Binding-site contacts:
Ligand atom C16 contacts residue LEU146 of chain 1.A at 3.6 Å (hydrophobic).
Ligand atom C5 contacts residue SER96 of chain 1.A at 3.4 Å.
Ligand atom C10 contacts residue GLY121 of chain 1.A at 3.7 Å.
Ligand atom O13 contacts residue GLY121 of chain 1.A at 3.3 Å.
Ligand atom C10 contacts residue THR147 of chain 1.A at 3.9 Å.
Ligand atom C16 contacts residue PRO97 of chain 1.A at 3.6 Å (hydrophobic).
Ligand atom O13 contacts residue TYR94 of chain 1.A at 2.6 Å (h-bond).
Ligand atom O3 contacts residue PRO152 of chain 1.A at 3.7 Å.
Ligand atom C2 contacts residue SER140 of chain 1.A at 3.8 Å.
Ligand atom C5 contacts residue PRO97 of chain 1.A at 3.7 Å (hydrophobic).
Ligand atom C11 contacts residue ARG122 of chain 1.A at 3.8 Å.
Ligand atom C4 contacts residue PRO152 of chain 1.A at 3.7 Å (hydrophobic).
Ligand atom C4 contacts residue PRO97 of chain 1.A at 3.7 Å (hydrophobic).
Ligand atom O3 contacts residue SER140 of chain 1.A at 3.5 Å.
Ligand atom C10 contacts residue LEU146 of chain 1.A at 3.8 Å (hydrophobic).
Ligand atom C2 contacts residue PRO152 of chain 1.A at 3.9 Å (hydrophobic).
Ligand atom N1 contacts residue GLY142 of chain 1.A at 3.0 Å (h-bond).
Ligand atom N1 contacts residue SER140 of chain 1.A at 3.4 Å (h-bond).
Ligand atom N8 contacts residue LEU146 of chain 1.A at 3.0 Å (h-bond).
Ligand atom C6 contacts residue PRO97 of chain 1.A at 3.9 Å (hydrophobic).
Ligand atom O3 contacts residue ILE141 of chain 1.A at 2.9 Å (h-bond).
Ligand atom C5 contacts residue LEU95 of chain 1.A at 3.7 Å (hydrophobic).
Ligand atom O13 contacts residue GLY125 of chain 1.A at 3.6 Å.
Ligand atom C6 contacts residue LEU95 of chain 1.A at 3.6 Å (hydrophobic).
Ligand atom C12 contacts residue GLY125 of chain 1.A at 3.6 Å.
Ligand atom C11 contacts residue GLY125 of chain 1.A at 3.7 Å.
Ligand atom C9 contacts residue GLY149 of chain 1.A at 3.9 Å.
Ligand atom C12 contacts residue TYR94 of chain 1.A at 3.5 Å (hydrophobic).
Ligand atom C6 contacts residue SER96 of chain 1.A at 3.9 Å.
Ligand atom C10 contacts residue GLY148 of chain 1.A at 3.8 Å.
Ligand atom C9 contacts residue GLY148 of chain 1.A at 3.8 Å.
Ligand atom N1 contacts residue TYR144 of chain 1.A at 3.1 Å (h-bond).
Ligand atom C16 contacts residue TYR144 of chain 1.A at 3.4 Å (hydrophobic).
Ligand atom C11 contacts residue TYR123 of chain 1.A at 3.4 Å (hydrophobic).
Ligand atom N8 contacts residue GLY148 of chain 1.A at 3.8 Å.
Ligand atom N15 contacts residue LEU146 of chain 1.A at 2.9 Å (h-bond).
Ligand atom N15 contacts residue PRO97 of chain 1.A at 3.9 Å.
Ligand atom C5 contacts residue PRO152 of chain 1.A at 3.6 Å (hydrophobic).
Ligand atom C2 contacts residue ILE141 of chain 1.A at 3.8 Å (hydrophobic).
Ligand atom C7 contacts residue LEU146 of chain 1.A at 3.8 Å (hydrophobic).

This small molecule binds to this protein.
Small molecule (SMILES): NC(=O)c1ccc(N[C@@H]2CC[C@@H](O)C2)nc1

Sequence of chain 1.A:
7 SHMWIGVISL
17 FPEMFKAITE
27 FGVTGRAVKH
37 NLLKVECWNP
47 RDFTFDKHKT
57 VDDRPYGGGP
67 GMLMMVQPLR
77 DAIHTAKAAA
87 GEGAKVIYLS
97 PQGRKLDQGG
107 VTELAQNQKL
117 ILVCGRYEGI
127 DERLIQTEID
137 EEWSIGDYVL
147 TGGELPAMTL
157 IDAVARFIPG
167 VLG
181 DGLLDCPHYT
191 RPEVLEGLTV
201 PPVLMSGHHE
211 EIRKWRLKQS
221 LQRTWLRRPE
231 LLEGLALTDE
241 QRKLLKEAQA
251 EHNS